Sequence of chain 1.B:
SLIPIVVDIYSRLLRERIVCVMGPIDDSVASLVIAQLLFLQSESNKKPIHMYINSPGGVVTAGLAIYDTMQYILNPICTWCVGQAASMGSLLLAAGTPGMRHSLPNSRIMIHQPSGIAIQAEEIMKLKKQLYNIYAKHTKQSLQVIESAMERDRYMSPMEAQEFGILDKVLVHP

Sequence of chain 1.C:
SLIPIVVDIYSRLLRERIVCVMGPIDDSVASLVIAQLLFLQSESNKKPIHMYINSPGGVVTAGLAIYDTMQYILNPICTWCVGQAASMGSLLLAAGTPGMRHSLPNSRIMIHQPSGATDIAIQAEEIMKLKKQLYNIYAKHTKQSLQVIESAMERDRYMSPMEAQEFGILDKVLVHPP

Binding-site contacts:
Ligand atom N25 contacts residue TYR62 of chain 1.C at 3.9 Å.
Ligand atom O11 contacts residue LEU48 of chain 1.B at 3.7 Å.
Ligand atom C18 contacts residue TRP90 of chain 1.C at 3.9 Å (hydrophobic).
Ligand atom C15 contacts residue TYR62 of chain 1.C at 3.3 Å (hydrophobic).
Ligand atom C17 contacts residue TYR62 of chain 1.C at 3.2 Å (hydrophobic).
Ligand atom C22 contacts residue ILE44 of chain 1.B at 3.9 Å (hydrophobic).
Ligand atom C01 contacts residue SER52 of chain 1.B at 3.3 Å.
Ligand atom N16 contacts residue TYR62 of chain 1.C at 2.8 Å (h-bond).
Ligand atom C14 contacts residue TRP90 of chain 1.C at 4.0 Å (hydrophobic).
Ligand atom C23 contacts residue TYR62 of chain 1.C at 3.9 Å (hydrophobic).
Ligand atom C22 contacts residue LEU114 of chain 1.C at 3.8 Å (hydrophobic).
Ligand atom C12 contacts residue TYR62 of chain 1.C at 3.1 Å (hydrophobic).
Ligand atom C24 contacts residue TYR62 of chain 1.C at 3.4 Å (hydrophobic).
Ligand atom C03 contacts residue GLU26 of chain 1.C at 3.8 Å.
Ligand atom C08 contacts residue GLU26 of chain 1.C at 3.9 Å.
Ligand atom C05 contacts residue LEU23 of chain 1.C at 3.3 Å (hydrophobic).
Ligand atom C20 contacts residue TYR82 of chain 1.B at 3.8 Å (hydrophobic).
Ligand atom C10 contacts residue TYR62 of chain 1.C at 3.9 Å (hydrophobic).
Ligand atom C28 contacts residue GLU26 of chain 1.C at 3.6 Å.
Ligand atom C29 contacts residue HIS60 of chain 1.C at 3.4 Å.
Ligand atom C01 contacts residue GLU26 of chain 1.C at 3.3 Å.
Ligand atom C14 contacts residue TYR62 of chain 1.C at 3.2 Å (hydrophobic).
Ligand atom C21 contacts residue LEU114 of chain 1.C at 3.7 Å (hydrophobic).
Ligand atom C18 contacts residue TYR62 of chain 1.C at 3.9 Å (hydrophobic).
Ligand atom C01 contacts residue ARG22 of chain 1.C at 4.0 Å.
Ligand atom C15 contacts residue TRP90 of chain 1.C at 3.5 Å (hydrophobic).
Ligand atom N27 contacts residue GLU26 of chain 1.C at 2.9 Å (salt-bridge).
Ligand atom C04 contacts residue LEU23 of chain 1.C at 3.3 Å (hydrophobic).
Ligand atom C02 contacts residue GLU26 of chain 1.C at 3.6 Å.
Ligand atom C28 contacts residue HIS60 of chain 1.C at 3.8 Å.
Ligand atom C06 contacts residue LEU48 of chain 1.B at 3.6 Å (hydrophobic).
Ligand atom C22 contacts residue THR79 of chain 1.B at 3.4 Å.
Ligand atom C21 contacts residue THR79 of chain 1.B at 3.7 Å.
Ligand atom C13 contacts residue TYR62 of chain 1.C at 3.1 Å (hydrophobic).
Ligand atom C05 contacts residue LEU48 of chain 1.B at 3.5 Å (hydrophobic).
Ligand atom C06 contacts residue ILE28 of chain 1.C at 4.0 Å (hydrophobic).
Ligand atom C04 contacts residue PHE49 of chain 1.B at 3.9 Å (hydrophobic).
Ligand atom C02 contacts residue SER52 of chain 1.B at 3.9 Å.
Ligand atom C19 contacts residue TYR62 of chain 1.C at 3.9 Å (hydrophobic).
Ligand atom C14 contacts residue HIS60 of chain 1.C at 4.0 Å.

This protein binds this small molecule.
Small molecule (SMILES): Cc1ccccc1Cn1c(=O)c2c(n3ccnc13)CCN(Cc1ccccc1)C2